Binding-site contacts:
Ligand atom C4 contacts residue TRP257 of chain 1.D at 4.4 Å (hydrophobic).
Ligand atom C1 contacts residue TRP257 of chain 1.D at 4.0 Å (hydrophobic).
Ligand atom C1 contacts residue SER115 of chain 1.D at 3.8 Å.
Ligand atom O5 contacts residue ASN113 of chain 1.D at 2.3 Å (h-bond).
Ligand atom O5 contacts residue SER115 of chain 1.D at 4.0 Å.
Ligand atom C4 contacts residue ASN113 of chain 1.D at 4.2 Å.
Ligand atom O7 contacts residue TRP257 of chain 1.D at 3.3 Å.
Ligand atom C3 contacts residue ASN113 of chain 1.D at 3.8 Å.
Ligand atom C2 contacts residue ASN113 of chain 1.D at 2.4 Å.
Ligand atom O6 contacts residue SER115 of chain 1.D at 4.5 Å.
Ligand atom C2 contacts residue TRP257 of chain 1.D at 3.6 Å (hydrophobic).
Ligand atom C7 contacts residue ASN113 of chain 1.D at 3.9 Å.
Ligand atom C5 contacts residue ASN113 of chain 1.D at 3.6 Å.
Ligand atom C6 contacts residue LEU261 of chain 1.D at 4.0 Å (hydrophobic).
Ligand atom O7 contacts residue ARG251 of chain 1.D at 3.9 Å.
Ligand atom C7 contacts residue TRP257 of chain 1.D at 4.1 Å (hydrophobic).
Ligand atom O5 contacts residue TRP257 of chain 1.D at 3.9 Å.
Ligand atom O5 contacts residue ALA116 of chain 1.D at 3.8 Å.
Ligand atom N2 contacts residue TRP257 of chain 1.D at 4.2 Å.
Ligand atom C1 contacts residue ASN113 of chain 1.D at 1.4 Å.
Ligand atom C5 contacts residue SER115 of chain 1.D at 4.2 Å.
Ligand atom C8 contacts residue ARG251 of chain 1.D at 4.3 Å.
Ligand atom O6 contacts residue ALA116 of chain 1.D at 3.8 Å.
Ligand atom C1 contacts residue ALA116 of chain 1.D at 4.5 Å (hydrophobic).
Ligand atom N2 contacts residue ASN113 of chain 1.D at 3.0 Å (h-bond).
Ligand atom O6 contacts residue LEU261 of chain 1.D at 3.6 Å.
Ligand atom O7 contacts residue ASN113 of chain 1.D at 4.2 Å.

The protein below binds the small molecule below.
Small molecule (SMILES): CC(=O)N[C@@H]1[C@@H](O)[C@H](O)[C@@H](CO)O[C@H]1O

Sequence of chain 1.D:
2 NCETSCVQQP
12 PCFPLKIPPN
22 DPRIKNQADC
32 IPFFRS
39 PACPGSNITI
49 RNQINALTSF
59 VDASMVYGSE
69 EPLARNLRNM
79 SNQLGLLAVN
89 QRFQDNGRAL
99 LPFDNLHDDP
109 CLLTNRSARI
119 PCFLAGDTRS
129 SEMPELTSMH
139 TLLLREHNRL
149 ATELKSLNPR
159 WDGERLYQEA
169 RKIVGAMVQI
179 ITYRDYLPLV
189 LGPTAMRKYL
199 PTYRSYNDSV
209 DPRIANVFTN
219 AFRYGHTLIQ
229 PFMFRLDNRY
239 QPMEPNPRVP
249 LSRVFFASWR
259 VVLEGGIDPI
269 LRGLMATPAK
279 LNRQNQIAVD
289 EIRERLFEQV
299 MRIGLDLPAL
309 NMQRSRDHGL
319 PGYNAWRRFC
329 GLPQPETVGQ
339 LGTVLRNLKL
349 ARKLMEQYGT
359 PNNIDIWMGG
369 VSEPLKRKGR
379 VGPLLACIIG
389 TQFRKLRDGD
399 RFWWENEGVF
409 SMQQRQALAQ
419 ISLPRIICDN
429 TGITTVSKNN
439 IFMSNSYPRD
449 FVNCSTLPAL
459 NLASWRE